Sequence of chain 1.A:
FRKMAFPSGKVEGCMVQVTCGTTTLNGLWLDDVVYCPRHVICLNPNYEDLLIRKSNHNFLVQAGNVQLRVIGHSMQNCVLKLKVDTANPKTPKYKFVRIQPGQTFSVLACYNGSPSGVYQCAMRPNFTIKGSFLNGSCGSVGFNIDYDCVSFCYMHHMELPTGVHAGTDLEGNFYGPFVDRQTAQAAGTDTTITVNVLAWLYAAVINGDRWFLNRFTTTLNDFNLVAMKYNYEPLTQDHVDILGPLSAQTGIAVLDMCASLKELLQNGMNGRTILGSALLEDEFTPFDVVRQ

This small molecule binds to this protein.
Small molecule (SMILES): CC(C)C[C@H](NC(=O)OC1CC2(CCN(C#N)CC2)C1)C(=O)N[C@@H](C[C@@H]1CCNC1=O)[C@@H](O)S(=O)(=O)O

Binding-site contacts:
Ligand atom C21 contacts residue EO61 of chain 1.D at 0.1 Å.
Ligand atom C25 contacts residue EO61 of chain 1.D at 0.3 Å.
Ligand atom C10 contacts residue EO61 of chain 1.D at 0.1 Å.
Ligand atom C24 contacts residue EO61 of chain 1.D at 0.2 Å.
Ligand atom C05 contacts residue EO61 of chain 1.D at 0.0 Å.
Ligand atom C07 contacts residue EO61 of chain 1.D at 0.0 Å.
Ligand atom C04 contacts residue EO61 of chain 1.D at 0.1 Å.
Ligand atom C06 contacts residue EO61 of chain 1.D at 0.0 Å.
Ligand atom C17 contacts residue EO61 of chain 1.D at 0.2 Å.
Ligand atom C27 contacts residue CYS149 of chain 1.A at 1.8 Å (hydrophobic).
Ligand atom C32 contacts residue EO61 of chain 1.D at 0.0 Å.
Ligand atom N18 contacts residue HIS168 of chain 1.A at 2.9 Å (h-bond).
Ligand atom C02 contacts residue EO61 of chain 1.D at 0.1 Å.
Ligand atom C12 contacts residue EO61 of chain 1.D at 0.2 Å.
Ligand atom C08 contacts residue EO61 of chain 1.D at 0.0 Å.
Ligand atom O28 contacts residue CYS149 of chain 1.A at 2.7 Å (h-bond).
Ligand atom C15 contacts residue EO61 of chain 1.D at 0.2 Å.
Ligand atom C19 contacts residue EO61 of chain 1.D at 0.2 Å.
Ligand atom O30 contacts residue EO61 of chain 1.D at 0.2 Å (h-bond).
Ligand atom C27 contacts residue EO61 of chain 1.D at 0.3 Å.
Ligand atom N23 contacts residue EO61 of chain 1.D at 0.1 Å (h-bond).
Ligand atom C22 contacts residue EO61 of chain 1.D at 0.1 Å.
Ligand atom O26 contacts residue EO61 of chain 1.D at 0.2 Å (h-bond).
Ligand atom N11 contacts residue GLN193 of chain 1.A at 2.8 Å (h-bond).
Ligand atom O28 contacts residue EO61 of chain 1.D at 1.2 Å.
Ligand atom N03 contacts residue EO61 of chain 1.D at 0.1 Å (h-bond).
Ligand atom C13 contacts residue EO61 of chain 1.D at 0.2 Å.
Ligand atom C31 contacts residue EO61 of chain 1.D at 0.0 Å.
Ligand atom O09 contacts residue GLN193 of chain 1.A at 2.7 Å (h-bond).
Ligand atom O09 contacts residue EO61 of chain 1.D at 0.1 Å (h-bond).
Ligand atom N01 contacts residue EO61 of chain 1.D at 0.1 Å (h-bond).
Ligand atom O26 contacts residue HIS167 of chain 1.A at 2.8 Å (h-bond).
Ligand atom C20 contacts residue EO61 of chain 1.D at 0.2 Å.
Ligand atom C14 contacts residue EO61 of chain 1.D at 0.2 Å.
Ligand atom C33 contacts residue EO61 of chain 1.D at 0.0 Å.
Ligand atom C19 contacts residue CYS149 of chain 1.A at 2.8 Å (hydrophobic).
Ligand atom N18 contacts residue EO61 of chain 1.D at 0.2 Å (h-bond).
Ligand atom N11 contacts residue EO61 of chain 1.D at 0.2 Å (h-bond).
Ligand atom C16 contacts residue EO61 of chain 1.D at 0.1 Å.
Ligand atom O29 contacts residue EO61 of chain 1.D at 0.2 Å (h-bond).